This small molecule binds to this protein.
Small molecule (SMILES): Cc1cn([C@H]2C[C@H](O[P](=O)(O)OC[C@H]3O[C@@H](n4cc(C)c(=O)[nH]c4=O)C[C@@H]3O)[C@@H](CO[P](=O)(O)O[C@H]3C[C@H](n4ccc(=O)[nH]c4=O)O[C@@H]3COP(=O)=O)O2)c(=O)[nH]c1=O

Binding-site contacts:
Ligand atom C6 contacts residue GLY98 of chain 11.A at 4.1 Å.
Ligand atom N1 contacts residue LEU328 of chain 11.A at 3.8 Å.
Ligand atom C4 contacts residue GLY98 of chain 11.A at 3.2 Å.
Ligand atom P contacts residue PHE333 of chain 11.A at 3.8 Å.
Ligand atom C7 contacts residue TYR336 of chain 11.A at 3.6 Å (hydrophobic).
Ligand atom N1 contacts residue PHE333 of chain 11.A at 3.8 Å.
Ligand atom C4 contacts residue PRO334 of chain 11.A at 3.6 Å (hydrophobic).
Ligand atom O4' contacts residue LEU328 of chain 11.A at 3.0 Å.
Ligand atom C2 contacts residue PRO334 of chain 11.A at 3.7 Å (hydrophobic).
Ligand atom O4 contacts residue ALA259 of chain 11.A at 3.2 Å.
Ligand atom O4' contacts residue GLN252 of chain 11.A at 3.9 Å.
Ligand atom O3' contacts residue PHE333 of chain 11.A at 3.5 Å.
Ligand atom C2 contacts residue LEU328 of chain 11.A at 3.0 Å (hydrophobic).
Ligand atom C5 contacts residue GLY98 of chain 11.A at 2.9 Å.
Ligand atom C4' contacts residue GLN252 of chain 11.A at 3.5 Å.
Ligand atom O2 contacts residue PRO334 of chain 11.A at 3.8 Å.
Ligand atom C5' contacts residue PHE333 of chain 11.A at 3.2 Å (hydrophobic).
Ligand atom C5' contacts residue GLN252 of chain 11.A at 3.4 Å.
Ligand atom C1' contacts residue LEU328 of chain 11.A at 3.9 Å (hydrophobic).
Ligand atom O4' contacts residue PRO334 of chain 11.A at 4.0 Å.
Ligand atom C1' contacts residue PHE333 of chain 11.A at 3.1 Å (hydrophobic).
Ligand atom C6 contacts residue PHE333 of chain 11.A at 3.7 Å (hydrophobic).
Ligand atom OP2 contacts residue GLU102 of chain 11.A at 3.5 Å (salt-bridge).
Ligand atom O5' contacts residue GLN252 of chain 11.A at 3.1 Å (h-bond).
Ligand atom O4 contacts residue GLY98 of chain 11.A at 2.8 Å (h-bond).
Ligand atom OP2 contacts residue GLN252 of chain 11.A at 4.1 Å.
Ligand atom C2' contacts residue PHE333 of chain 11.A at 2.9 Å (hydrophobic).
Ligand atom OP1 contacts residue ARG391 of chain 11.A at 3.8 Å.
Ligand atom O5' contacts residue PHE333 of chain 11.A at 3.8 Å.
Ligand atom N3 contacts residue PRO334 of chain 11.A at 3.5 Å.
Ligand atom C2' contacts residue LEU328 of chain 11.A at 3.7 Å (hydrophobic).
Ligand atom O4 contacts residue PRO334 of chain 11.A at 3.7 Å.
Ligand atom OP2 contacts residue ARG391 of chain 11.A at 3.9 Å.
Ligand atom C3' contacts residue PHE333 of chain 11.A at 3.8 Å (hydrophobic).
Ligand atom OP2 contacts residue PHE333 of chain 11.A at 3.3 Å.
Ligand atom O5' contacts residue LEU328 of chain 11.A at 3.6 Å.
Ligand atom O2 contacts residue LEU328 of chain 11.A at 2.2 Å.
Ligand atom OP1 contacts residue GLN252 of chain 11.A at 3.7 Å.
Ligand atom N3 contacts residue LEU328 of chain 11.A at 3.9 Å.
Ligand atom C4' contacts residue LEU328 of chain 11.A at 4.1 Å (hydrophobic).

Sequence of chain 11.A:
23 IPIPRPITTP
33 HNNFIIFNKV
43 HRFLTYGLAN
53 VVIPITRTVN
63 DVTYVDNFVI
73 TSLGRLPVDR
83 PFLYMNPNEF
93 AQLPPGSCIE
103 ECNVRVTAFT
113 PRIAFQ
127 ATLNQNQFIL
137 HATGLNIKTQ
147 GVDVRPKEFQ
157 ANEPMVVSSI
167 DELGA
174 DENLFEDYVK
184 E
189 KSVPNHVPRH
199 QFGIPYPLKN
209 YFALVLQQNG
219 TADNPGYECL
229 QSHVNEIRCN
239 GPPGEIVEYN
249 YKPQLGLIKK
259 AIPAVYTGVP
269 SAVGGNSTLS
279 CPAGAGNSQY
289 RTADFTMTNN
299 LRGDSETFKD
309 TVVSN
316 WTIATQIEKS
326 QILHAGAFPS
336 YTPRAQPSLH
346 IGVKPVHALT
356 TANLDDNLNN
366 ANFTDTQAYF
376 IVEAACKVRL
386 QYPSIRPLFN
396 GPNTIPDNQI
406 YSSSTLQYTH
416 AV